Binding-site contacts:
Ligand atom C10 contacts residue MET262 of chain 3.A at 3.7 Å (hydrophobic).
Ligand atom C15 contacts residue MET262 of chain 3.A at 3.8 Å (hydrophobic).
Ligand atom C18 contacts residue TYR242 of chain 3.A at 3.8 Å (hydrophobic).
Ligand atom C6 contacts residue GLN275 of chain 3.A at 3.6 Å.
Ligand atom N5 contacts residue TYR242 of chain 3.A at 2.7 Å (h-bond).
Ligand atom C16 contacts residue GLU270 of chain 3.A at 3.6 Å.
Ligand atom C24 contacts residue ALA238 of chain 3.A at 3.5 Å (hydrophobic).
Ligand atom C10 contacts residue TYR242 of chain 3.A at 3.2 Å (hydrophobic).
Ligand atom C11 contacts residue GLN275 of chain 3.A at 3.4 Å.
Ligand atom C14 contacts residue TYR242 of chain 3.A at 3.5 Å (hydrophobic).
Ligand atom C3 contacts residue LEU224 of chain 3.A at 3.6 Å (hydrophobic).
Ligand atom C12 contacts residue MET262 of chain 3.A at 3.6 Å (hydrophobic).
Ligand atom C24 contacts residue THR234 of chain 3.A at 3.5 Å.
Ligand atom C12 contacts residue TYR242 of chain 3.A at 3.7 Å (hydrophobic).
Ligand atom C7 contacts residue PHE278 of chain 3.A at 3.5 Å (hydrophobic).
Ligand atom C10 contacts residue GLN275 of chain 3.A at 3.6 Å.
Ligand atom C19 contacts residue TYR73 of chain 3.A at 3.3 Å (hydrophobic).
Ligand atom C1 contacts residue PHE245 of chain 3.A at 3.6 Å (hydrophobic).
Ligand atom C17 contacts residue GLU270 of chain 3.A at 3.6 Å.
Ligand atom N3 contacts residue MET262 of chain 3.A at 3.7 Å.
Ligand atom N4 contacts residue MET262 of chain 3.A at 3.8 Å.
Ligand atom N3 contacts residue GLY274 of chain 3.A at 3.7 Å.
Ligand atom C2 contacts residue SO41 of chain 3.I at 3.7 Å.
Ligand atom C8 contacts residue PHE278 of chain 3.A at 3.5 Å (hydrophobic).
Ligand atom N1 contacts residue LEU224 of chain 3.A at 3.5 Å.
Ligand atom C17 contacts residue LYS267 of chain 3.A at 3.7 Å.
Ligand atom C13 contacts residue MET262 of chain 3.A at 3.7 Å (hydrophobic).
Ligand atom C9 contacts residue MET262 of chain 3.A at 3.8 Å (hydrophobic).
Ligand atom C13 contacts residue GLY274 of chain 3.A at 3.7 Å.
Ligand atom C17 contacts residue PRO261 of chain 3.A at 3.7 Å (hydrophobic).
Ligand atom C16 contacts residue PRO261 of chain 3.A at 3.6 Å (hydrophobic).
Ligand atom C12 contacts residue GLY274 of chain 3.A at 3.8 Å.
Ligand atom C1 contacts residue SO41 of chain 3.I at 3.6 Å.
Ligand atom N4 contacts residue GLY274 of chain 3.A at 3.6 Å.
Ligand atom C17 contacts residue VAL271 of chain 3.A at 3.8 Å (hydrophobic).
Ligand atom C18 contacts residue VAL271 of chain 3.A at 3.7 Å (hydrophobic).
Ligand atom C11 contacts residue PHE245 of chain 3.A at 3.5 Å (hydrophobic).
Ligand atom O2 contacts residue THR234 of chain 3.A at 2.8 Å (h-bond).
Ligand atom C14 contacts residue MET262 of chain 3.A at 3.8 Å (hydrophobic).
Ligand atom C20 contacts residue TYR73 of chain 3.A at 3.7 Å (hydrophobic).

This small molecule binds to this protein.
Small molecule (SMILES): OCC1CCN(c2ncccc2Oc2ccc(Nc3nc4ccccc4[nH]3)cc2)CC1

Sequence of chain 3.A:
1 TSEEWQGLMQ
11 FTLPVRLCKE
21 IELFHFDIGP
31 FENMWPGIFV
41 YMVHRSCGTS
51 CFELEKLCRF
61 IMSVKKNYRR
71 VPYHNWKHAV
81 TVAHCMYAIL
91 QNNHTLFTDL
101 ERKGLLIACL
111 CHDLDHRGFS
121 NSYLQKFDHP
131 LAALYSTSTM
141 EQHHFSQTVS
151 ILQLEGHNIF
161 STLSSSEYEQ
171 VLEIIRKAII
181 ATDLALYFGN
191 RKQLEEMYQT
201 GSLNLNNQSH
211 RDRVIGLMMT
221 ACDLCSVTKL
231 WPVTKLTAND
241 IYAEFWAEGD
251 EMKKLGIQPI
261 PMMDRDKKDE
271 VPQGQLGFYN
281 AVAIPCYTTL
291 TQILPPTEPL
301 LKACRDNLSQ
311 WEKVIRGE